The protein below binds the small molecule below.
Small molecule (SMILES): CC(=O)N[C@H]1[C@H](O[C@H]2[C@H](O)[C@@H](NC(C)=O)CO[C@@H]2CO)O[C@H](CO)[C@@H](O)[C@@H]1O

Sequence of chain 1.B:
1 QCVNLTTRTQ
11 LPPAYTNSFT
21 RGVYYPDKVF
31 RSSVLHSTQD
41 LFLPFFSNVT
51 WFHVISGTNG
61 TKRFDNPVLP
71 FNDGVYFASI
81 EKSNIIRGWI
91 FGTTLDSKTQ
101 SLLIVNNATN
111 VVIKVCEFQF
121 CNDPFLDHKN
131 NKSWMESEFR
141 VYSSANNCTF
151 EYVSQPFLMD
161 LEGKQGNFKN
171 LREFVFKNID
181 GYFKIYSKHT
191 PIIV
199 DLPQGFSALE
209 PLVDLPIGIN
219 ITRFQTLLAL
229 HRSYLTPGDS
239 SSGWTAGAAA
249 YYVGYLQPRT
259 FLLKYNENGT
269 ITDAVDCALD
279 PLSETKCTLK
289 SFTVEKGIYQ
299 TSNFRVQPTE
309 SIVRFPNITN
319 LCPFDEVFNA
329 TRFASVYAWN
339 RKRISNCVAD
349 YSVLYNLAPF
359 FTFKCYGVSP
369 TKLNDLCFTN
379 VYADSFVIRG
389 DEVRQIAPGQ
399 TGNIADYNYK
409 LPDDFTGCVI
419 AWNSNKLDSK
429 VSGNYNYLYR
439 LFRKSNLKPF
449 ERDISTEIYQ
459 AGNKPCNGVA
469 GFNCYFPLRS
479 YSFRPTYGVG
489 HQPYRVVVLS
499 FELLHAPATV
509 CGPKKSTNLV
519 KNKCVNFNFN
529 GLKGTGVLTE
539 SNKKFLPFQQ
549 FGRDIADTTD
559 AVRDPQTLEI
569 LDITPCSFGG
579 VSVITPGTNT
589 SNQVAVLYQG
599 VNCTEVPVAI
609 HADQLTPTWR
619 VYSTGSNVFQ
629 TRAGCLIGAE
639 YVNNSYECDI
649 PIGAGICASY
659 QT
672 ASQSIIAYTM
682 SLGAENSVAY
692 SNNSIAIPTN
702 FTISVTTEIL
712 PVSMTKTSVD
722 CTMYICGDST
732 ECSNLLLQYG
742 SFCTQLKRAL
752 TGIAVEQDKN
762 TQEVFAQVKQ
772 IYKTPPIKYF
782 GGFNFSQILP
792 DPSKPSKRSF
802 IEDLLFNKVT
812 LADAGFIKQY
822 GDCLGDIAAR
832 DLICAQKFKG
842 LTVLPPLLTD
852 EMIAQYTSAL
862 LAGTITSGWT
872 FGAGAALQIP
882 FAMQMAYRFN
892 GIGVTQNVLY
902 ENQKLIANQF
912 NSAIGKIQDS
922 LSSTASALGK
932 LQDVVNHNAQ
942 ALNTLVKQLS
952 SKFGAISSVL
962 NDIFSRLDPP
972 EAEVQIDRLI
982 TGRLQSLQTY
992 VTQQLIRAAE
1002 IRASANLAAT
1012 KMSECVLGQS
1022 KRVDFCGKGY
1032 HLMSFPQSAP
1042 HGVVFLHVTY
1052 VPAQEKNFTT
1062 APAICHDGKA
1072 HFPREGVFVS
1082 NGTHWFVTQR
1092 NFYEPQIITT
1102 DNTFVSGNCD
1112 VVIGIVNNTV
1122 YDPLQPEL

Binding-site contacts:
Ligand atom C5 contacts residue PHE1087 of chain 1.B at 4.1 Å (hydrophobic).
Ligand atom C4 contacts residue HIS1085 of chain 1.B at 3.9 Å.
Ligand atom O4 contacts residue HIS1085 of chain 1.B at 3.5 Å.
Ligand atom C2 contacts residue THR1084 of chain 1.B at 4.4 Å.
Ligand atom C1 contacts residue HIS1085 of chain 1.B at 4.1 Å.
Ligand atom O7 contacts residue HIS1085 of chain 1.B at 3.7 Å.
Ligand atom O7 contacts residue ASN1082 of chain 1.B at 3.4 Å (h-bond).
Ligand atom C8 contacts residue HIS1085 of chain 1.B at 4.4 Å.
Ligand atom N2 contacts residue ASN1082 of chain 1.B at 3.0 Å (h-bond).
Ligand atom O5 contacts residue HIS1085 of chain 1.B at 4.2 Å.
Ligand atom C5 contacts residue ASN1082 of chain 1.B at 3.6 Å.
Ligand atom C4 contacts residue ASN1082 of chain 1.B at 4.2 Å.
Ligand atom O5 contacts residue ASN1082 of chain 1.B at 2.3 Å (h-bond).
Ligand atom C6 contacts residue PHE1087 of chain 1.B at 3.6 Å (hydrophobic).
Ligand atom C1 contacts residue THR1084 of chain 1.B at 4.2 Å.
Ligand atom N2 contacts residue THR1084 of chain 1.B at 4.1 Å.
Ligand atom C3 contacts residue ASN1082 of chain 1.B at 3.8 Å.
Ligand atom C1 contacts residue ASN1082 of chain 1.B at 1.4 Å.
Ligand atom C3 contacts residue THR1084 of chain 1.B at 4.2 Å.
Ligand atom C7 contacts residue HIS1085 of chain 1.B at 4.0 Å.
Ligand atom C2 contacts residue ASN1082 of chain 1.B at 2.5 Å.
Ligand atom C8 contacts residue ASN1082 of chain 1.B at 3.9 Å.
Ligand atom O6 contacts residue PHE1087 of chain 1.B at 4.0 Å.
Ligand atom O5 contacts residue PHE1087 of chain 1.B at 4.0 Å.
Ligand atom C3 contacts residue HIS1085 of chain 1.B at 4.0 Å.
Ligand atom C5 contacts residue HIS1085 of chain 1.B at 3.4 Å.
Ligand atom C7 contacts residue ASN1082 of chain 1.B at 3.4 Å.
Ligand atom C6 contacts residue HIS1085 of chain 1.B at 4.2 Å.